Binding-site contacts:
Ligand atom C1 contacts residue ASN289 of chain 1.A at 1.4 Å.
Ligand atom C2 contacts residue ASN289 of chain 1.A at 2.5 Å.
Ligand atom C3 contacts residue ASN289 of chain 1.A at 3.8 Å.
Ligand atom C8 contacts residue ASN278 of chain 1.A at 4.4 Å.
Ligand atom N2 contacts residue ASN289 of chain 1.A at 2.9 Å (h-bond).
Ligand atom O5 contacts residue ASN289 of chain 1.A at 2.4 Å (h-bond).
Ligand atom O7 contacts residue ASN289 of chain 1.A at 3.8 Å.
Ligand atom C4 contacts residue ASN289 of chain 1.A at 4.2 Å.
Ligand atom C5 contacts residue ASN289 of chain 1.A at 3.7 Å.
Ligand atom C7 contacts residue ASN289 of chain 1.A at 3.6 Å.

This protein binds this small molecule.
Small molecule (SMILES): CC(=O)N[C@@H]1[C@@H](O)[C@H](O)[C@@H](CO)O[C@H]1O

Sequence of chain 1.A:
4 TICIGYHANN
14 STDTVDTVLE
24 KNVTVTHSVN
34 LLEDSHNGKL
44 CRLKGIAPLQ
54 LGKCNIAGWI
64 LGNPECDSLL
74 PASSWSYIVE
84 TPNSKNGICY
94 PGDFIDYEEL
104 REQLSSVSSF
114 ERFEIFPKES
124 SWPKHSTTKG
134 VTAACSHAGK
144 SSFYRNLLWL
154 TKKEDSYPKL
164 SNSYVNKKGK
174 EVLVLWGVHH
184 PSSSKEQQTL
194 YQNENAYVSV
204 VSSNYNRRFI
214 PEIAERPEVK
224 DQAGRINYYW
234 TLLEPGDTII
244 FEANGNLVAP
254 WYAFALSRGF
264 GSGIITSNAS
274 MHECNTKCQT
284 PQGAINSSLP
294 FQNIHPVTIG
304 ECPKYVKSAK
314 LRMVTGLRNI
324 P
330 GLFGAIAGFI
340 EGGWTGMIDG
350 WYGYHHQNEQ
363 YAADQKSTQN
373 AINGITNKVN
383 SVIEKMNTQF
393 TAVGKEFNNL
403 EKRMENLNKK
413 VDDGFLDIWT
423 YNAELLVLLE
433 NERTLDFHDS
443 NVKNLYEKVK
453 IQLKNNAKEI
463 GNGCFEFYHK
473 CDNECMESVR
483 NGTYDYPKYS